The small molecule below binds the protein below.
Small molecule (SMILES): CC(=O)N[C@H]1[C@H](O[C@H]2[C@H](O)[C@@H](NC(C)=O)CO[C@@H]2CO)O[C@H](CO)[C@@H](O)[C@@H]1O

Binding-site contacts:
Ligand atom C7 contacts residue ASN12 of chain 5.A at 4.3 Å.
Ligand atom N2 contacts residue ASN12 of chain 5.A at 4.0 Å.
Ligand atom O7 contacts residue ASN12 of chain 5.A at 4.2 Å.
Ligand atom C2 contacts residue ASN12 of chain 5.A at 3.5 Å.
Ligand atom C1 contacts residue ASN12 of chain 5.A at 2.1 Å.
Ligand atom C5 contacts residue ASN12 of chain 5.A at 3.9 Å.
Ligand atom O5 contacts residue ASN12 of chain 5.A at 2.5 Å (h-bond).

Sequence of chain 5.A:
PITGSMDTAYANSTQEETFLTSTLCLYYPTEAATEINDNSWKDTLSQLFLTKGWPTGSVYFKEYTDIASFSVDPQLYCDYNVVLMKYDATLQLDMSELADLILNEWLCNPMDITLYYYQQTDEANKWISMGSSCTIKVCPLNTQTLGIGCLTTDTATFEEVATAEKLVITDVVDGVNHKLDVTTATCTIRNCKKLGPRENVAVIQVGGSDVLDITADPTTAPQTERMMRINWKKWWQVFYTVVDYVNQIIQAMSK